Binding-site contacts:
Ligand atom PA contacts residue LYS519 of chain 1.A at 3.6 Å.
Ligand atom O6 contacts residue GLN520 of chain 1.A at 3.9 Å.
Ligand atom O2G contacts residue ASP466 of chain 1.A at 3.8 Å.
Ligand atom C2' contacts residue GLU471 of chain 1.A at 3.4 Å.
Ligand atom N1 contacts residue TYR523 of chain 1.A at 3.9 Å.
Ligand atom O1A contacts residue LYS519 of chain 1.A at 2.8 Å (salt-bridge).
Ligand atom O3G contacts residue GLN469 of chain 1.A at 3.9 Å.
Ligand atom C3' contacts residue TYR523 of chain 1.A at 3.5 Å (hydrophobic).
Ligand atom C1' contacts residue GLU471 of chain 1.A at 3.6 Å.
Ligand atom PA contacts residue MG1 of chain 1.S at 3.4 Å.
Ligand atom PB contacts residue MG1 of chain 1.S at 3.2 Å.
Ligand atom C2' contacts residue TYR523 of chain 1.A at 3.7 Å (hydrophobic).
Ligand atom O4' contacts residue ARG422 of chain 1.A at 3.1 Å (salt-bridge).
Ligand atom O4' contacts residue GLU471 of chain 1.A at 3.8 Å.
Ligand atom O3B contacts residue LYS519 of chain 1.A at 2.9 Å (salt-bridge).
Ligand atom O2A contacts residue MG1 of chain 1.S at 2.1 Å.
Ligand atom C4' contacts residue GLU471 of chain 1.A at 3.9 Å.
Ligand atom O1G contacts residue LYS519 of chain 1.A at 2.7 Å (salt-bridge).
Ligand atom O2B contacts residue MG1 of chain 1.S at 2.1 Å.
Ligand atom C1' contacts residue ARG422 of chain 1.A at 3.6 Å.
Ligand atom O3B contacts residue MG1 of chain 1.S at 3.6 Å.
Ligand atom O3A contacts residue LYS519 of chain 1.A at 3.4 Å (salt-bridge).
Ligand atom C5' contacts residue ASP676 of chain 1.A at 3.7 Å.
Ligand atom O1B contacts residue PHE495 of chain 1.A at 3.4 Å.
Ligand atom PG contacts residue ARG515 of chain 1.A at 3.9 Å.
Ligand atom O3A contacts residue MG1 of chain 1.S at 3.6 Å.
Ligand atom PB contacts residue LYS519 of chain 1.A at 3.9 Å.
Ligand atom O2B contacts residue ASP676 of chain 1.A at 3.3 Å (salt-bridge).
Ligand atom O3B contacts residue PHE495 of chain 1.A at 3.7 Å.
Ligand atom N2 contacts residue TYR527 of chain 1.A at 3.4 Å.
Ligand atom PG contacts residue MG1 of chain 1.S at 3.4 Å.
Ligand atom O2A contacts residue ASP676 of chain 1.A at 3.4 Å (salt-bridge).
Ligand atom O3G contacts residue ARG515 of chain 1.A at 3.1 Å (salt-bridge).
Ligand atom PG contacts residue LYS519 of chain 1.A at 3.4 Å.
Ligand atom O2B contacts residue GLN469 of chain 1.A at 3.9 Å.
Ligand atom O2G contacts residue MG1 of chain 1.S at 2.1 Å.
Ligand atom PB contacts residue TYR523 of chain 1.A at 3.8 Å.
Ligand atom C2 contacts residue TYR523 of chain 1.A at 3.8 Å (hydrophobic).
Ligand atom O1G contacts residue ARG515 of chain 1.A at 3.2 Å (salt-bridge).
Ligand atom O1B contacts residue TYR523 of chain 1.A at 2.5 Å (h-bond).

Sequence of chain 1.A:
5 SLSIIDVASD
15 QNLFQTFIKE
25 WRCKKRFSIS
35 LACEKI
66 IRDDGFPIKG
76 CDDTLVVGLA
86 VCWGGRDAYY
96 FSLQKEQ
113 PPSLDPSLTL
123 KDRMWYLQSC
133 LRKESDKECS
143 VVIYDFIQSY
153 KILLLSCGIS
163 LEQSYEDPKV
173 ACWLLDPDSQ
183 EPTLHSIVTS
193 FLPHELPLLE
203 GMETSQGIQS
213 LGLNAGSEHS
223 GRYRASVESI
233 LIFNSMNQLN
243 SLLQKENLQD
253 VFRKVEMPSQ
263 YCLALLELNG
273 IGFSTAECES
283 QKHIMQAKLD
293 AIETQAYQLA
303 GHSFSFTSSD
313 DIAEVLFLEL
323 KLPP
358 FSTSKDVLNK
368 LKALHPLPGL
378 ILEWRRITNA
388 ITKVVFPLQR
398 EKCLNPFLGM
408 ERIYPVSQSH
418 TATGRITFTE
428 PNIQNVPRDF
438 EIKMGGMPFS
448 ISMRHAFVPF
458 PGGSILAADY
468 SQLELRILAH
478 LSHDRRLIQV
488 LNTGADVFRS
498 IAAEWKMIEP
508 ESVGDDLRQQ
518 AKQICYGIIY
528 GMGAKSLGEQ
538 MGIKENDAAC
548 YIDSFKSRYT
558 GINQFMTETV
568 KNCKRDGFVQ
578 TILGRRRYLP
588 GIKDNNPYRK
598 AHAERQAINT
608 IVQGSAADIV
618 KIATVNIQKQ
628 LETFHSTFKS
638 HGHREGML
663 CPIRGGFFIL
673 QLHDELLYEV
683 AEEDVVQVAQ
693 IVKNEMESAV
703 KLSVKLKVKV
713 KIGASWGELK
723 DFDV

The small molecule below binds the protein below.
Small molecule (SMILES): Nc1nc2c(ncn2[C@H]2CC[C@@H](CO[P](=O)(O)O[P](=O)(O)OP(=O)(O)O)O2)c(=O)[nH]1